Sequence of chain 1.A:
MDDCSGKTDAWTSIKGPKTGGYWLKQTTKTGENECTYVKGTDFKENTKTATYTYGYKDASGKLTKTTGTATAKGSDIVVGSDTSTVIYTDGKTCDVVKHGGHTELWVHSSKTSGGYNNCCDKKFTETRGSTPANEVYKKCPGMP

The protein below binds the small molecule below.
Small molecule (SMILES): NCCc1c[nH]cn1

Binding-site contacts:
Ligand atom CA contacts residue SER84 of chain 1.A at 3.5 Å.
Ligand atom NE2 contacts residue HSM1 of chain 1.F at 3.9 Å.
Ligand atom CA contacts residue VAL79 of chain 1.A at 3.7 Å (hydrophobic).
Ligand atom CE1 contacts residue VAL38 of chain 1.A at 4.1 Å (hydrophobic).
Ligand atom CD2 contacts residue VAL38 of chain 1.A at 4.0 Å (hydrophobic).
Ligand atom N contacts residue THR83 of chain 1.A at 3.6 Å.
Ligand atom N contacts residue ILE77 of chain 1.A at 3.0 Å (h-bond).
Ligand atom CA contacts residue ILE77 of chain 1.A at 4.1 Å (hydrophobic).
Ligand atom N contacts residue VAL79 of chain 1.A at 4.3 Å.
Ligand atom CB contacts residue ASP82 of chain 1.A at 3.9 Å.
Ligand atom NE2 contacts residue TRP106 of chain 1.A at 4.4 Å.
Ligand atom CD2 contacts residue TRP106 of chain 1.A at 4.3 Å (hydrophobic).
Ligand atom CG contacts residue HSM1 of chain 1.F at 3.6 Å.
Ligand atom ND1 contacts residue HSM1 of chain 1.F at 3.8 Å.
Ligand atom N contacts residue ASP82 of chain 1.A at 3.4 Å (salt-bridge).
Ligand atom ND1 contacts residue VAL79 of chain 1.A at 4.0 Å.
Ligand atom N contacts residue SER84 of chain 1.A at 2.8 Å (h-bond).
Ligand atom CB contacts residue HSM1 of chain 1.F at 4.0 Å.
Ligand atom CE1 contacts residue HSM1 of chain 1.F at 4.0 Å.
Ligand atom CB contacts residue SER84 of chain 1.A at 3.6 Å.
Ligand atom NE2 contacts residue TYR54 of chain 1.A at 4.2 Å.
Ligand atom CD2 contacts residue HSM1 of chain 1.F at 3.5 Å.
Ligand atom CA contacts residue ASP82 of chain 1.A at 4.2 Å.
Ligand atom NE2 contacts residue VAL38 of chain 1.A at 3.4 Å.
Ligand atom CE1 contacts residue TYR54 of chain 1.A at 3.7 Å (hydrophobic).